Binding-site contacts:
Ligand atom C4 contacts residue CYS7 of chain 1.C at 3.4 Å (hydrophobic).
Ligand atom O1 contacts residue PRO2 of chain 1.C at 3.6 Å.
Ligand atom O1 contacts residue HIS1 of chain 1.C at 2.2 Å (h-bond).
Ligand atom C2 contacts residue HIS1 of chain 1.C at 1.3 Å.
Ligand atom C5 contacts residue CYS7 of chain 1.C at 2.9 Å (hydrophobic).
Ligand atom C3 contacts residue HIS1 of chain 1.C at 2.5 Å.
Ligand atom C6 contacts residue CYS7 of chain 1.C at 1.8 Å (hydrophobic).
Ligand atom C4 contacts residue HIS1 of chain 1.C at 3.3 Å.
Ligand atom C5 contacts residue HIS1 of chain 1.C at 4.4 Å.
Ligand atom C2 contacts residue PRO2 of chain 1.C at 3.9 Å (hydrophobic).

This protein binds this small molecule.
Small molecule (SMILES): CCCCC(=O)O

Sequence of chain 1.C:
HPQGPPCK